Sequence of chain 31.D:
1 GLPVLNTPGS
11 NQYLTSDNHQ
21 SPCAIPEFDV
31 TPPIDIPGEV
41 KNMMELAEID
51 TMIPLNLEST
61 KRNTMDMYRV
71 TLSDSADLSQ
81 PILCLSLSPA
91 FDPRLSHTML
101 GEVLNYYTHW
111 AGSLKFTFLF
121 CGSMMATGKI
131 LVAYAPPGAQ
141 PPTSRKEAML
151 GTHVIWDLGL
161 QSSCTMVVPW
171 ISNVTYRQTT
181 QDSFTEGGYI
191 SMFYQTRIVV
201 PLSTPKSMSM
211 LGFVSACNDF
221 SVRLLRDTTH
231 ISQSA

Sequence of chain 32.D:
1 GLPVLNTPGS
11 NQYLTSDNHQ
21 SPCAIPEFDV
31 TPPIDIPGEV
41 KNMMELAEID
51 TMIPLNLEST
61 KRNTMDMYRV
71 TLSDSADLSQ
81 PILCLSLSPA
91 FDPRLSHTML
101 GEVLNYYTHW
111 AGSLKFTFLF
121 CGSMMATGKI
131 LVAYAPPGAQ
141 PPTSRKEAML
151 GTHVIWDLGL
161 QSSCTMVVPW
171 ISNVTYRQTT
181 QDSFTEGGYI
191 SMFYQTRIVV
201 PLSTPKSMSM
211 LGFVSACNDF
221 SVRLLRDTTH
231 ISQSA

Sequence of chain 31.B:
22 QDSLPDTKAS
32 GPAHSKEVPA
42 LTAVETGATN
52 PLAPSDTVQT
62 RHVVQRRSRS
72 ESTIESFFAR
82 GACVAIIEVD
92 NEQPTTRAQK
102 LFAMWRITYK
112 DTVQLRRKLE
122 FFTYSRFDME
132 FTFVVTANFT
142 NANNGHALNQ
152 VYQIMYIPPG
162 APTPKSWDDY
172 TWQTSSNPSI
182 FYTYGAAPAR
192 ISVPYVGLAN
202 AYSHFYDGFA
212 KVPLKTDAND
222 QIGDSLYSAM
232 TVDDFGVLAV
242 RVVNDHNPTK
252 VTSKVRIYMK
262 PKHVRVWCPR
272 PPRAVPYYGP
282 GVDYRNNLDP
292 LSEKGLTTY

Binding-site contacts:
Ligand atom C1 contacts residue PRO179 of chain 31.B at 3.9 Å (hydrophobic).
Ligand atom C19 contacts residue PHE236 of chain 31.B at 3.5 Å (hydrophobic).
Ligand atom C22 contacts residue TYR203 of chain 31.B at 3.5 Å (hydrophobic).
Ligand atom C11 contacts residue TYR157 of chain 31.B at 3.6 Å (hydrophobic).
Ligand atom C3 contacts residue TYR157 of chain 31.B at 3.5 Å (hydrophobic).
Ligand atom C20 contacts residue TYR110 of chain 31.B at 3.5 Å (hydrophobic).
Ligand atom C4 contacts residue ALA24 of chain 31.D at 3.8 Å (hydrophobic).
Ligand atom O25 contacts residue TYR110 of chain 31.B at 3.0 Å.
Ligand atom C22 contacts residue PHE236 of chain 31.B at 3.9 Å (hydrophobic).
Ligand atom C21 contacts residue TYR203 of chain 31.B at 3.8 Å (hydrophobic).
Ligand atom N4 contacts residue ILE192 of chain 31.B at 3.6 Å.
Ligand atom C9 contacts residue ILE108 of chain 31.B at 3.5 Å (hydrophobic).
Ligand atom O24 contacts residue PHE236 of chain 31.B at 3.7 Å.
Ligand atom C3 contacts residue ALA24 of chain 31.D at 3.7 Å (hydrophobic).
Ligand atom C23 contacts residue TYR110 of chain 31.B at 3.3 Å (hydrophobic).
Ligand atom C26 contacts residue THR109 of chain 31.B at 3.7 Å.
Ligand atom C8 contacts residue PHE132 of chain 31.B at 3.4 Å (hydrophobic).
Ligand atom C11 contacts residue VAL194 of chain 31.B at 3.7 Å (hydrophobic).
Ligand atom N3 contacts residue ILE192 of chain 31.B at 3.8 Å.
Ligand atom N6 contacts residue VAL194 of chain 31.B at 3.7 Å.
Ligand atom C7 contacts residue PHE132 of chain 31.B at 3.6 Å (hydrophobic).
Ligand atom C8 contacts residue ILE108 of chain 31.B at 3.8 Å (hydrophobic).
Ligand atom C3 contacts residue PRO179 of chain 31.B at 3.7 Å (hydrophobic).
Ligand atom C9 contacts residue TYR157 of chain 31.B at 3.8 Å (hydrophobic).
Ligand atom C20 contacts residue PHE236 of chain 31.B at 3.2 Å (hydrophobic).
Ligand atom C27 contacts residue THR109 of chain 31.B at 3.5 Å.
Ligand atom C10 contacts residue VAL194 of chain 31.B at 3.7 Å (hydrophobic).
Ligand atom C10 contacts residue TYR157 of chain 31.B at 3.6 Å (hydrophobic).
Ligand atom C13 contacts residue VAL197 of chain 31.B at 3.6 Å (hydrophobic).
Ligand atom C23 contacts residue PHE236 of chain 31.B at 3.5 Å (hydrophobic).
Ligand atom C19 contacts residue TYR110 of chain 31.B at 3.7 Å (hydrophobic).
Ligand atom O24 contacts residue TYR110 of chain 31.B at 3.9 Å.
Ligand atom C1 contacts residue ILE155 of chain 31.B at 3.7 Å (hydrophobic).
Ligand atom C21 contacts residue PHE236 of chain 31.B at 3.4 Å (hydrophobic).
Ligand atom C14 contacts residue VAL197 of chain 31.B at 3.6 Å (hydrophobic).
Ligand atom C14 contacts residue PHE236 of chain 31.B at 3.9 Å (hydrophobic).
Ligand atom C1 contacts residue ILE181 of chain 31.B at 3.4 Å (hydrophobic).
Ligand atom C4 contacts residue TYR157 of chain 31.B at 3.4 Å (hydrophobic).
Ligand atom N4 contacts residue LEU239 of chain 31.B at 3.8 Å.
Ligand atom C12 contacts residue PHE236 of chain 31.B at 3.8 Å (hydrophobic).

A protein and the small-molecule ligand that binds it are described below.
Small molecule (SMILES): CCOC(=O)c1ccc(OCCCCC2CCN(c3ccc(C)nn3)CC2)cc1